Sequence of chain 1.A:
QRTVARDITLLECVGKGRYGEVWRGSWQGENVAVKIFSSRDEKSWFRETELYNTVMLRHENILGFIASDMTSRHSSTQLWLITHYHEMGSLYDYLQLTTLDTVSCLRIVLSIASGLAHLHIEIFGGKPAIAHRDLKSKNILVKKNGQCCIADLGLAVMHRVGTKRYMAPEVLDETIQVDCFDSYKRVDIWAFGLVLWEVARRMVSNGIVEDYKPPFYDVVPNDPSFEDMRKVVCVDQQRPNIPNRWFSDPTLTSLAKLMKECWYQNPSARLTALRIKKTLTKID

A protein and the small-molecule ligand that binds it are described below.
Small molecule (SMILES): COc1cc(-c2cncc(-c3ccc(C4CCN(C)CC4)cc3)c2C)cc(OC)c1OC

Binding-site contacts:
Ligand atom C01 contacts residue THR85 of chain 1.A at 3.4 Å.
Ligand atom C06 contacts residue LEU145 of chain 1.A at 3.3 Å (hydrophobic).
Ligand atom C22 contacts residue VAL16 of chain 1.A at 3.6 Å (hydrophobic).
Ligand atom O28 contacts residue ALA155 of chain 1.A at 3.6 Å.
Ligand atom N08 contacts residue TYR87 of chain 1.A at 3.8 Å.
Ligand atom C29 contacts residue LYS142 of chain 1.A at 3.4 Å.
Ligand atom C29 contacts residue ASN143 of chain 1.A at 3.5 Å.
Ligand atom C13 contacts residue VAL16 of chain 1.A at 3.7 Å (hydrophobic).
Ligand atom C32 contacts residue ASP156 of chain 1.A at 3.7 Å.
Ligand atom C16 contacts residue VAL16 of chain 1.A at 3.8 Å (hydrophobic).
Ligand atom C01 contacts residue ALA35 of chain 1.A at 3.6 Å (hydrophobic).
Ligand atom C09 contacts residue HIS88 of chain 1.A at 3.2 Å.
Ligand atom C29 contacts residue ALA155 of chain 1.A at 3.8 Å (hydrophobic).
Ligand atom C14 contacts residue VAL16 of chain 1.A at 3.9 Å (hydrophobic).
Ligand atom C25 contacts residue VAL24 of chain 1.A at 3.8 Å (hydrophobic).
Ligand atom N08 contacts residue LEU145 of chain 1.A at 3.4 Å.
Ligand atom C09 contacts residue LEU145 of chain 1.A at 3.4 Å (hydrophobic).
Ligand atom C01 contacts residue LEU83 of chain 1.A at 3.5 Å (hydrophobic).
Ligand atom C04 contacts residue THR85 of chain 1.A at 3.9 Å.
Ligand atom C23 contacts residue HIS88 of chain 1.A at 3.7 Å.
Ligand atom C22 contacts residue TYR87 of chain 1.A at 3.5 Å (hydrophobic).
Ligand atom C01 contacts residue LYS37 of chain 1.A at 3.5 Å.
Ligand atom C07 contacts residue LEU145 of chain 1.A at 3.3 Å (hydrophobic).
Ligand atom C13 contacts residue GLY91 of chain 1.A at 3.5 Å.
Ligand atom C04 contacts residue ALA35 of chain 1.A at 3.8 Å (hydrophobic).
Ligand atom C24 contacts residue LEU145 of chain 1.A at 3.4 Å (hydrophobic).
Ligand atom C10 contacts residue LEU145 of chain 1.A at 3.5 Å (hydrophobic).
Ligand atom C11 contacts residue GLY91 of chain 1.A at 3.8 Å.
Ligand atom C14 contacts residue GLY91 of chain 1.A at 3.8 Å.
Ligand atom C03 contacts residue LEU65 of chain 1.A at 3.9 Å (hydrophobic).
Ligand atom C12 contacts residue GLY91 of chain 1.A at 3.5 Å.
Ligand atom O02 contacts residue LYS37 of chain 1.A at 3.5 Å.
Ligand atom C23 contacts residue VAL16 of chain 1.A at 3.6 Å (hydrophobic).
Ligand atom C23 contacts residue TYR87 of chain 1.A at 3.4 Å (hydrophobic).
Ligand atom C04 contacts residue VAL24 of chain 1.A at 3.8 Å (hydrophobic).
Ligand atom N08 contacts residue HIS88 of chain 1.A at 3.0 Å (h-bond).
Ligand atom C07 contacts residue ALA35 of chain 1.A at 3.7 Å (hydrophobic).
Ligand atom O31 contacts residue LYS37 of chain 1.A at 3.6 Å.
Ligand atom C11 contacts residue VAL16 of chain 1.A at 3.8 Å (hydrophobic).
Ligand atom C09 contacts residue TYR87 of chain 1.A at 3.9 Å (hydrophobic).